The protein below binds the small molecule below.
Small molecule (SMILES): O=C([O-])CC(=O)C(=O)O

Sequence of chain 1.A:
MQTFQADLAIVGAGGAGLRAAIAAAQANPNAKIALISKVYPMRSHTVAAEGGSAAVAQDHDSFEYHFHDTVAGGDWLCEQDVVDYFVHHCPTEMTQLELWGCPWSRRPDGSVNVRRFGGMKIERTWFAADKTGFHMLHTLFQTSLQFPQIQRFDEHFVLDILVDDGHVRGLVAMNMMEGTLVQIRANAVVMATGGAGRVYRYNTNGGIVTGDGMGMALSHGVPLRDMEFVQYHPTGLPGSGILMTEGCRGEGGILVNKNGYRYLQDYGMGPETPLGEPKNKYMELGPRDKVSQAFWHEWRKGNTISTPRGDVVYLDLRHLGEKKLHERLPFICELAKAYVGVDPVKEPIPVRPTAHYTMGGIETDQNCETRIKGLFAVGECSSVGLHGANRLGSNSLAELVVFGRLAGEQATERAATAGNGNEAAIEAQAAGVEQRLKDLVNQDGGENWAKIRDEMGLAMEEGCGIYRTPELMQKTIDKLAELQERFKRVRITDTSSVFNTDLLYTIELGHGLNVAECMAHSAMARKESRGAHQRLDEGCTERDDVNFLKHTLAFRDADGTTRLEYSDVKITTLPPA

Binding-site contacts:
Ligand atom C4 contacts residue FAD1 of chain 1.L at 3.7 Å.
Ligand atom O1 contacts residue THR245 of chain 1.A at 4.4 Å.
Ligand atom C1 contacts residue FAD1 of chain 1.L at 4.3 Å.
Ligand atom O2 contacts residue HIS233 of chain 1.A at 4.5 Å.
Ligand atom C1 contacts residue GLU246 of chain 1.A at 4.0 Å.
Ligand atom O4 contacts residue ARG391 of chain 1.A at 2.6 Å (salt-bridge).
Ligand atom C4 contacts residue SER394 of chain 1.A at 4.4 Å.
Ligand atom O3 contacts residue HIS233 of chain 1.A at 4.0 Å.
Ligand atom O1 contacts residue LEU243 of chain 1.A at 3.1 Å.
Ligand atom C2 contacts residue PHE117 of chain 1.A at 3.9 Å (hydrophobic).
Ligand atom O4 contacts residue HIS356 of chain 1.A at 2.9 Å (h-bond).
Ligand atom C3 contacts residue GLY393 of chain 1.A at 4.4 Å.
Ligand atom O2 contacts residue GLU246 of chain 1.A at 3.4 Å (salt-bridge).
Ligand atom O5 contacts residue FAD1 of chain 1.L at 3.4 Å (h-bond).
Ligand atom C3 contacts residue HIS233 of chain 1.A at 4.3 Å.
Ligand atom O2 contacts residue LEU243 of chain 1.A at 4.3 Å.
Ligand atom O2 contacts residue GLU50 of chain 1.A at 4.2 Å.
Ligand atom C2 contacts residue HIS233 of chain 1.A at 4.4 Å.
Ligand atom O3 contacts residue ARG391 of chain 1.A at 4.3 Å.
Ligand atom O2 contacts residue THR245 of chain 1.A at 2.8 Å (h-bond).
Ligand atom C4 contacts residue ARG391 of chain 1.A at 2.9 Å.
Ligand atom O5 contacts residue ARG391 of chain 1.A at 2.9 Å (salt-bridge).
Ligand atom C4 contacts residue GLY393 of chain 1.A at 4.4 Å.
Ligand atom C1 contacts residue LEU243 of chain 1.A at 4.0 Å (hydrophobic).
Ligand atom C1 contacts residue HIS233 of chain 1.A at 3.7 Å.
Ligand atom C1 contacts residue PHE117 of chain 1.A at 4.4 Å (hydrophobic).
Ligand atom O2 contacts residue GLY51 of chain 1.A at 3.8 Å.
Ligand atom O3 contacts residue ARG288 of chain 1.A at 4.1 Å.
Ligand atom O2 contacts residue PHE117 of chain 1.A at 3.7 Å.
Ligand atom O3 contacts residue GLY393 of chain 1.A at 4.2 Å.
Ligand atom O4 contacts residue FAD1 of chain 1.L at 3.3 Å.
Ligand atom O1 contacts residue GLU246 of chain 1.A at 4.3 Å.
Ligand atom O2 contacts residue FAD1 of chain 1.L at 4.4 Å.
Ligand atom C2 contacts residue FAD1 of chain 1.L at 4.2 Å.
Ligand atom O5 contacts residue SER394 of chain 1.A at 3.1 Å (h-bond).
Ligand atom O5 contacts residue GLY393 of chain 1.A at 3.6 Å.
Ligand atom C3 contacts residue ARG391 of chain 1.A at 4.1 Å.
Ligand atom C1 contacts residue THR245 of chain 1.A at 4.2 Å.
Ligand atom O1 contacts residue HIS233 of chain 1.A at 3.0 Å.
Ligand atom C4 contacts residue HIS356 of chain 1.A at 3.9 Å.